Sequence of chain 1.H:
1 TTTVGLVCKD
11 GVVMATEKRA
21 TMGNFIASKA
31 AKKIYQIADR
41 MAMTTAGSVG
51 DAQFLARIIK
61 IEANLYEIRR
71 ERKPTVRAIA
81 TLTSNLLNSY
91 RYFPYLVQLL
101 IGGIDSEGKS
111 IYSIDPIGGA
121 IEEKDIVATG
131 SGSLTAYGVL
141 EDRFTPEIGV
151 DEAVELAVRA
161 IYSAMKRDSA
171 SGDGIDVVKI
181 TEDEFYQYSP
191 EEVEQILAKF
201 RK

Binding-site contacts:
Ligand atom C1 contacts residue THR21 of chain 1.N at 3.6 Å.
Ligand atom CD1 contacts residue ASP115 of chain 1.H at 3.5 Å.
Ligand atom CD4 contacts residue SER48 of chain 1.N at 3.8 Å.
Ligand atom C3 contacts residue LYS33 of chain 1.N at 3.5 Å.
Ligand atom CB3 contacts residue THR45 of chain 1.N at 3.5 Å.
Ligand atom CG3 contacts residue THR45 of chain 1.N at 3.5 Å.
Ligand atom O1 contacts residue SER48 of chain 1.N at 3.6 Å.
Ligand atom C19 contacts residue THR45 of chain 1.N at 3.9 Å.
Ligand atom N3 contacts residue GLY47 of chain 1.N at 2.7 Å (h-bond).
Ligand atom O28 contacts residue THR21 of chain 1.N at 3.6 Å.
Ligand atom CB3 contacts residue ALA46 of chain 1.N at 3.9 Å (hydrophobic).
Ligand atom CB1 contacts residue VAL49 of chain 1.N at 3.5 Å (hydrophobic).
Ligand atom CG1 contacts residue ASP115 of chain 1.H at 3.3 Å.
Ligand atom CB3 contacts residue THR1 of chain 1.N at 2.6 Å.
Ligand atom C19 contacts residue LYS33 of chain 1.N at 3.4 Å.
Ligand atom CA2 contacts residue GLY47 of chain 1.N at 3.0 Å.
Ligand atom CG3 contacts residue GLY47 of chain 1.N at 3.8 Å.
Ligand atom CD1 contacts residue ILE121 of chain 1.H at 3.8 Å (hydrophobic).
Ligand atom CA1 contacts residue THR21 of chain 1.N at 3.4 Å.
Ligand atom C3 contacts residue THR1 of chain 1.N at 1.2 Å.
Ligand atom C2 contacts residue GLY47 of chain 1.N at 3.3 Å.
Ligand atom CA3 contacts residue THR1 of chain 1.N at 2.3 Å.
Ligand atom O2 contacts residue THR21 of chain 1.N at 3.1 Å (h-bond).
Ligand atom CD2 contacts residue MET22 of chain 1.N at 3.7 Å (hydrophobic).
Ligand atom CA3 contacts residue GLY47 of chain 1.N at 3.8 Å.
Ligand atom CE3 contacts residue VAL49 of chain 1.N at 3.4 Å (hydrophobic).
Ligand atom N3 contacts residue THR1 of chain 1.N at 3.5 Å (h-bond).
Ligand atom O2 contacts residue ALA20 of chain 1.N at 3.5 Å.
Ligand atom N1 contacts residue ASP115 of chain 1.H at 3.8 Å.
Ligand atom CB2 contacts residue GLY47 of chain 1.N at 3.6 Å.
Ligand atom N2 contacts residue THR21 of chain 1.N at 2.9 Å (h-bond).
Ligand atom C1 contacts residue VAL49 of chain 1.N at 3.7 Å (hydrophobic).
Ligand atom CB3 contacts residue GLY47 of chain 1.N at 3.7 Å.
Ligand atom CB1 contacts residue ASP115 of chain 1.H at 3.6 Å.
Ligand atom CD2 contacts residue ALA27 of chain 1.N at 3.5 Å (hydrophobic).
Ligand atom O3 contacts residue THR1 of chain 1.N at 2.1 Å (h-bond).
Ligand atom O1 contacts residue VAL49 of chain 1.N at 3.1 Å (h-bond).
Ligand atom CD4 contacts residue GLY47 of chain 1.N at 3.6 Å.
Ligand atom C10 contacts residue MET22 of chain 1.N at 3.8 Å (hydrophobic).
Ligand atom O28 contacts residue MET22 of chain 1.N at 3.7 Å.

Sequence of chain 1.N:
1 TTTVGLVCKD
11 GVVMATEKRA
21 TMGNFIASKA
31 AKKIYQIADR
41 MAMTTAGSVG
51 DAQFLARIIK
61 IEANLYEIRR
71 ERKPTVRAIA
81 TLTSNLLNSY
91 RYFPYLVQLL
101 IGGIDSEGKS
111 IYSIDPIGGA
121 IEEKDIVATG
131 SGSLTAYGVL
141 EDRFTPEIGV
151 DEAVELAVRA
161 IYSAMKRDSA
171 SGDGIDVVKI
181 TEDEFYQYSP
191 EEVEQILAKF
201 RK

The small molecule below binds the protein below.
Small molecule (SMILES): CCCC[C@@H](C=O)NC(=O)[C@H](CC(C)C)NC(=O)[C@H](CC(C)C)NC(C)=O